Sequence of chain 1.A:
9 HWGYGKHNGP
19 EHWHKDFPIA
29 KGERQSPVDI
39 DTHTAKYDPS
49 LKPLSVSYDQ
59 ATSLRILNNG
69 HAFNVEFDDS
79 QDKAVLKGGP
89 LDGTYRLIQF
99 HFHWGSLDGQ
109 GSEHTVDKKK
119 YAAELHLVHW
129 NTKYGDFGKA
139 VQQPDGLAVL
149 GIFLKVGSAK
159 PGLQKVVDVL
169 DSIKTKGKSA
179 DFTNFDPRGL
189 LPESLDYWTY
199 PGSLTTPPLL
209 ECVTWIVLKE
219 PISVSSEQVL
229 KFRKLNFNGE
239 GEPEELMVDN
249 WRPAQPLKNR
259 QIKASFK

A small-molecule ligand and the protein it binds are described below.
Small molecule (SMILES): NS(=O)(=O)c1ccc(CCO)cc1

Binding-site contacts:
Ligand atom C contacts residue ASN16 of chain 1.A at 4.0 Å.
Ligand atom O1 contacts residue ASP24 of chain 1.A at 3.5 Å (salt-bridge).
Ligand atom C4 contacts residue ASP24 of chain 1.A at 4.5 Å.
Ligand atom N contacts residue HIS20 of chain 1.A at 3.0 Å (h-bond).
Ligand atom S contacts residue TRP10 of chain 1.A at 4.1 Å.
Ligand atom C1 contacts residue HIS9 of chain 1.A at 4.4 Å.
Ligand atom S contacts residue TRP21 of chain 1.A at 4.3 Å.
Ligand atom O2 contacts residue TRP21 of chain 1.A at 3.2 Å.
Ligand atom O2 contacts residue ASN16 of chain 1.A at 3.7 Å.
Ligand atom C1 contacts residue HIS15 of chain 1.A at 4.0 Å.
Ligand atom O2 contacts residue TRP10 of chain 1.A at 3.5 Å.
Ligand atom O1 contacts residue HIS9 of chain 1.A at 4.4 Å.
Ligand atom S contacts residue ASP24 of chain 1.A at 3.6 Å (salt-bridge).
Ligand atom C4 contacts residue HIS9 of chain 1.A at 3.8 Å.
Ligand atom N contacts residue LYS23 of chain 1.A at 4.3 Å.
Ligand atom O1 contacts residue TRP10 of chain 1.A at 3.6 Å.
Ligand atom N contacts residue ASP24 of chain 1.A at 2.7 Å (salt-bridge).
Ligand atom C2 contacts residue ASP24 of chain 1.A at 3.8 Å.
Ligand atom S contacts residue HIS20 of chain 1.A at 4.0 Å.
Ligand atom O1 contacts residue PHE25 of chain 1.A at 3.6 Å.
Ligand atom C7 contacts residue HIS15 of chain 1.A at 4.2 Å.
Ligand atom C1 contacts residue ASN16 of chain 1.A at 3.9 Å.
Ligand atom C3 contacts residue ASP24 of chain 1.A at 3.5 Å.
Ligand atom C3 contacts residue HIS9 of chain 1.A at 3.8 Å.
Ligand atom O2 contacts residue HIS20 of chain 1.A at 3.8 Å.
Ligand atom C contacts residue HIS15 of chain 1.A at 3.5 Å.
Ligand atom C1 contacts residue HIS20 of chain 1.A at 4.0 Å.
Ligand atom C2 contacts residue HIS9 of chain 1.A at 4.3 Å.
Ligand atom N contacts residue TRP21 of chain 1.A at 3.7 Å.